Binding-site contacts:
Ligand atom C6 contacts residue ALA560 of chain 1.A at 3.5 Å (hydrophobic).
Ligand atom C2 contacts residue ILE579 of chain 1.A at 3.5 Å (hydrophobic).
Ligand atom C12 contacts residue THR660 of chain 1.B at 4.1 Å.
Ligand atom O21 contacts residue ASN561 of chain 1.A at 2.7 Å (h-bond).
Ligand atom C19 contacts residue POV1 of chain 1.M at 3.3 Å.
Ligand atom C20 contacts residue LEU557 of chain 1.A at 3.9 Å (hydrophobic).
Ligand atom C18 contacts residue TRP521 of chain 1.A at 3.5 Å (hydrophobic).
Ligand atom O15 contacts residue ILE583 of chain 1.A at 4.2 Å.
Ligand atom C5 contacts residue ASN561 of chain 1.A at 3.1 Å.
Ligand atom C5 contacts residue ALA560 of chain 1.A at 3.9 Å (hydrophobic).
Ligand atom C4 contacts residue TRP521 of chain 1.A at 4.0 Å (hydrophobic).
Ligand atom C9 contacts residue LEU557 of chain 1.A at 3.8 Å (hydrophobic).
Ligand atom C11 contacts residue THR660 of chain 1.B at 4.1 Å.
Ligand atom C20 contacts residue PHE601 of chain 1.B at 3.3 Å (hydrophobic).
Ligand atom C3 contacts residue PHE522 of chain 1.A at 3.9 Å (hydrophobic).
Ligand atom C1 contacts residue PHE597 of chain 1.B at 3.7 Å (hydrophobic).
Ligand atom C10 contacts residue PHE601 of chain 1.B at 4.3 Å (hydrophobic).
Ligand atom O15 contacts residue TRP521 of chain 1.A at 4.3 Å.
Ligand atom C1 contacts residue ILE579 of chain 1.A at 3.7 Å (hydrophobic).
Ligand atom C3 contacts residue TRP521 of chain 1.A at 3.9 Å (hydrophobic).
Ligand atom C4 contacts residue ASN561 of chain 1.A at 4.3 Å.
Ligand atom C1 contacts residue ALA560 of chain 1.A at 4.3 Å (hydrophobic).
Ligand atom C6 contacts residue ASN561 of chain 1.A at 3.3 Å.
Ligand atom C16 contacts residue TRP521 of chain 1.A at 4.5 Å (hydrophobic).
Ligand atom C7 contacts residue ALA560 of chain 1.A at 4.3 Å (hydrophobic).
Ligand atom C10 contacts residue LEU557 of chain 1.A at 3.7 Å (hydrophobic).
Ligand atom O21 contacts residue ALA560 of chain 1.A at 3.2 Å.
Ligand atom C11 contacts residue LEU557 of chain 1.A at 4.2 Å (hydrophobic).
Ligand atom C2 contacts residue LEU563 of chain 1.A at 4.2 Å (hydrophobic).
Ligand atom O21 contacts residue LEU557 of chain 1.A at 3.7 Å.
Ligand atom C1 contacts residue LEU563 of chain 1.A at 3.8 Å (hydrophobic).
Ligand atom C19 contacts residue ILE583 of chain 1.A at 3.9 Å (hydrophobic).
Ligand atom C9 contacts residue ALA560 of chain 1.A at 3.9 Å (hydrophobic).
Ligand atom C20 contacts residue ALA556 of chain 1.A at 4.1 Å (hydrophobic).
Ligand atom C17 contacts residue TRP521 of chain 1.A at 3.9 Å (hydrophobic).

The small molecule below binds the protein below.
Small molecule (SMILES): CCCc1cc(O)c2c(c1)OC(C)(C)[C@@H]1CCC(C)=C[C@@H]21

Sequence of chain 1.A:
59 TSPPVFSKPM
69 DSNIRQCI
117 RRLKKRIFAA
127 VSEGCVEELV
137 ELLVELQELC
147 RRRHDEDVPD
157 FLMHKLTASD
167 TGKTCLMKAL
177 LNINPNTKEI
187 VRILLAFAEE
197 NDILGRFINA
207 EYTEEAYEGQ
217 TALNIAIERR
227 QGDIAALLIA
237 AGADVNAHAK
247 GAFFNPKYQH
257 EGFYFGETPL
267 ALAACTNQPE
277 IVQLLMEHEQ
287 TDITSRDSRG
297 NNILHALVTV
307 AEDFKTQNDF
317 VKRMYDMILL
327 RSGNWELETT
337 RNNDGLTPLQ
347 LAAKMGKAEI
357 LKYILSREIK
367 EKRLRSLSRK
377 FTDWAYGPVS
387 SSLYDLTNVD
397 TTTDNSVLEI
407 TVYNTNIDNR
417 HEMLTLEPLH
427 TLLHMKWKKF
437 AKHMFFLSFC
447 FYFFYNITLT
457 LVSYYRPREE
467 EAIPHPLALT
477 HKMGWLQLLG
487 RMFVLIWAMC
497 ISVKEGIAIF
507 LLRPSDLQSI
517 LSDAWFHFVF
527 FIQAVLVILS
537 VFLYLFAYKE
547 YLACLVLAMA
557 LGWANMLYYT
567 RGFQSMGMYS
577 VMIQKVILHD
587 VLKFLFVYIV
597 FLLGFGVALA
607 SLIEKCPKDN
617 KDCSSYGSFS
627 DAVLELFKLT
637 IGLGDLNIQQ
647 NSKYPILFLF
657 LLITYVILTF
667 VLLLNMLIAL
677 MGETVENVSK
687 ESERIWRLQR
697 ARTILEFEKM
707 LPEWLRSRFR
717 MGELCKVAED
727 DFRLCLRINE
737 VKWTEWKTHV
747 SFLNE

Sequence of chain 1.B:
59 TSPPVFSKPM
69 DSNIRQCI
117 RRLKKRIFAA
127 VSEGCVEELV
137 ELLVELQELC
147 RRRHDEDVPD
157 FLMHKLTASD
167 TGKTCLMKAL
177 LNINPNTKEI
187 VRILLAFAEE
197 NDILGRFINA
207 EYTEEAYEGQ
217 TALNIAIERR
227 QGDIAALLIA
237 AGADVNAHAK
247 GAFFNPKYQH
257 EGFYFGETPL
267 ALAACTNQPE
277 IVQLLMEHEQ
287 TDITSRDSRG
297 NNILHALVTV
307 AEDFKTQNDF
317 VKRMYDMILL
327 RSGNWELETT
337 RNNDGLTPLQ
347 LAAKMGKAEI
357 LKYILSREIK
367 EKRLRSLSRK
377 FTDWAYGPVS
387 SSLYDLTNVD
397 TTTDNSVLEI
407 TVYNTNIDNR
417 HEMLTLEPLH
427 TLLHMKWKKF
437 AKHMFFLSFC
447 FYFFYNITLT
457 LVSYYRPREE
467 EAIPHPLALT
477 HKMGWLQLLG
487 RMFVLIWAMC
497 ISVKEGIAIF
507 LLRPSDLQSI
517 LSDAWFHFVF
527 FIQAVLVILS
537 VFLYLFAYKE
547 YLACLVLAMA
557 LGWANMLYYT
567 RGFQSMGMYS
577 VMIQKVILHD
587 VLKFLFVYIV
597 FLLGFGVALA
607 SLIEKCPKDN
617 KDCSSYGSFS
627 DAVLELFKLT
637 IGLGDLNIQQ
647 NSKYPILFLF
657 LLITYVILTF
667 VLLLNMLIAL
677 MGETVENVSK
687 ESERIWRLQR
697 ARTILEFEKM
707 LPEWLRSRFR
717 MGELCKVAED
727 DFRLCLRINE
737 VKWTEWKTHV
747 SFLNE